Sequence of chain 1.C:
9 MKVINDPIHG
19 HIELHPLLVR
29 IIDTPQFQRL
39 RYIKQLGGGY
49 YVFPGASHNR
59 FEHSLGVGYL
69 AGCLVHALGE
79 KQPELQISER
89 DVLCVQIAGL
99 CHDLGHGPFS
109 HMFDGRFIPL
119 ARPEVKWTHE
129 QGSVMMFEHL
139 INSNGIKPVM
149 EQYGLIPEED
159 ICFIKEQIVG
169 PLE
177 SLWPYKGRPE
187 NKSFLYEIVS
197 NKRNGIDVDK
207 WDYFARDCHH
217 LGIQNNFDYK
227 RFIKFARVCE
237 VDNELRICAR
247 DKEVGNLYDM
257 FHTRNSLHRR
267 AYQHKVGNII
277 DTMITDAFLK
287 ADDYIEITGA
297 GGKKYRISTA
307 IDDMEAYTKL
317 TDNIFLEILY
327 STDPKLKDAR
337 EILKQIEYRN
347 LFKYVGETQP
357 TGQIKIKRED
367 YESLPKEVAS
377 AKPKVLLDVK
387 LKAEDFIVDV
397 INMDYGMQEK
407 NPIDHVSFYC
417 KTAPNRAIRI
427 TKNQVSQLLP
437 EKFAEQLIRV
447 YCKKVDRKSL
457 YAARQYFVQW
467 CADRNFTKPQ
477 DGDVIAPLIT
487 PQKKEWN

The small molecule below binds the protein below.
Small molecule (SMILES): Nc1ncnc2c1ncn2[C@H]1C[C@H](O)[C@@H](CO[P](=O)(O)O[P](=O)(O)OP(=O)(O)O)O1

Binding-site contacts:
Ligand atom O1B contacts residue GTP1 of chain 1.PA at 2.5 Å (h-bond).
Ligand atom O2G contacts residue ARG246 of chain 1.B at 2.5 Å (salt-bridge).
Ligand atom O1G contacts residue LYS417 of chain 1.B at 2.9 Å (salt-bridge).
Ligand atom C5 contacts residue ARG227 of chain 1.B at 3.2 Å.
Ligand atom N3 contacts residue ASN13 of chain 1.D at 3.4 Å (h-bond).
Ligand atom C3' contacts residue VAL50 of chain 1.C at 3.3 Å (hydrophobic).
Ligand atom O2B contacts residue GTP1 of chain 1.PA at 3.4 Å.
Ligand atom O2B contacts residue HIS270 of chain 1.C at 3.0 Å.
Ligand atom C5' contacts residue VAL11 of chain 1.D at 3.3 Å (hydrophobic).
Ligand atom PA contacts residue LYS248 of chain 1.B at 3.5 Å.
Ligand atom O3B contacts residue MG1 of chain 1.NA at 3.3 Å.
Ligand atom PG contacts residue MG1 of chain 1.NA at 2.9 Å.
Ligand atom O3' contacts residue VAL50 of chain 1.C at 2.4 Å (h-bond).
Ligand atom C4 contacts residue ARG227 of chain 1.B at 3.1 Å.
Ligand atom O3' contacts residue ASN13 of chain 1.D at 3.3 Å (h-bond).
Ligand atom C4' contacts residue GTP1 of chain 1.PA at 3.5 Å.
Ligand atom O2G contacts residue LYS271 of chain 1.C at 3.5 Å (salt-bridge).
Ligand atom O2B contacts residue LYS271 of chain 1.C at 3.2 Å (salt-bridge).
Ligand atom O3G contacts residue MG1 of chain 1.NA at 3.3 Å.
Ligand atom N6 contacts residue ARG266 of chain 1.C at 3.3 Å.
Ligand atom C2' contacts residue PHE51 of chain 1.C at 3.3 Å (hydrophobic).
Ligand atom O1G contacts residue GTP1 of chain 1.PA at 2.7 Å (h-bond).
Ligand atom O3G contacts residue ARG246 of chain 1.B at 2.9 Å (salt-bridge).
Ligand atom O2A contacts residue HIS270 of chain 1.C at 2.8 Å (h-bond).
Ligand atom O1B contacts residue MG1 of chain 1.NA at 2.6 Å.
Ligand atom O1A contacts residue LYS248 of chain 1.B at 2.8 Å (salt-bridge).
Ligand atom PB contacts residue GTP1 of chain 1.PA at 3.3 Å.
Ligand atom N6 contacts residue ASN252 of chain 1.B at 3.1 Å (h-bond).
Ligand atom C6 contacts residue ARG227 of chain 1.B at 3.5 Å.
Ligand atom O3B contacts residue GTP1 of chain 1.PA at 3.0 Å (h-bond).
Ligand atom N9 contacts residue ARG227 of chain 1.B at 3.1 Å (salt-bridge).
Ligand atom O4' contacts residue ARG227 of chain 1.B at 3.1 Å (salt-bridge).
Ligand atom O3G contacts residue LYS248 of chain 1.B at 2.9 Å (salt-bridge).
Ligand atom O1A contacts residue ARG227 of chain 1.B at 2.9 Å (salt-bridge).
Ligand atom O3B contacts residue LYS271 of chain 1.C at 2.9 Å (salt-bridge).
Ligand atom O3A contacts residue LYS248 of chain 1.B at 3.2 Å (salt-bridge).
Ligand atom C8 contacts residue ARG227 of chain 1.B at 3.4 Å.
Ligand atom O1G contacts residue MG1 of chain 1.NA at 1.9 Å.
Ligand atom O3' contacts residue GTP1 of chain 1.PA at 3.4 Å (h-bond).
Ligand atom N7 contacts residue ARG227 of chain 1.B at 3.1 Å (salt-bridge).

Sequence of chain 1.B:
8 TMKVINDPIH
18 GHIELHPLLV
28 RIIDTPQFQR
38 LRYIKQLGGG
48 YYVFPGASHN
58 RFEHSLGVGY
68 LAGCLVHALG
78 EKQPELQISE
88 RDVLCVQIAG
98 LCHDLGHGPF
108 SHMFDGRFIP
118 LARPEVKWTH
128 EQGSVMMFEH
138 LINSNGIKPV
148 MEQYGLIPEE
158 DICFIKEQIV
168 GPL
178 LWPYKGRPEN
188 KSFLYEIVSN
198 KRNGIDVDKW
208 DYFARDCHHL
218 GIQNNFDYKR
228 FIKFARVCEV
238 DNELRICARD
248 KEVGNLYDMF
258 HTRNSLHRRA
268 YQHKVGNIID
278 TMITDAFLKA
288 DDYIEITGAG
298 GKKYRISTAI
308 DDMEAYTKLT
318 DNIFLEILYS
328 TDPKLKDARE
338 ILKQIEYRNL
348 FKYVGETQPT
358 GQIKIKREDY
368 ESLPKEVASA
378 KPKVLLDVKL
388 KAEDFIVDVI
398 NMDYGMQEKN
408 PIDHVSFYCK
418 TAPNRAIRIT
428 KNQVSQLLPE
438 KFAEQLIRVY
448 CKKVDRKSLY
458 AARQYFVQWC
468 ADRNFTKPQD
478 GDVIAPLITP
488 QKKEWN

Sequence of chain 1.D:
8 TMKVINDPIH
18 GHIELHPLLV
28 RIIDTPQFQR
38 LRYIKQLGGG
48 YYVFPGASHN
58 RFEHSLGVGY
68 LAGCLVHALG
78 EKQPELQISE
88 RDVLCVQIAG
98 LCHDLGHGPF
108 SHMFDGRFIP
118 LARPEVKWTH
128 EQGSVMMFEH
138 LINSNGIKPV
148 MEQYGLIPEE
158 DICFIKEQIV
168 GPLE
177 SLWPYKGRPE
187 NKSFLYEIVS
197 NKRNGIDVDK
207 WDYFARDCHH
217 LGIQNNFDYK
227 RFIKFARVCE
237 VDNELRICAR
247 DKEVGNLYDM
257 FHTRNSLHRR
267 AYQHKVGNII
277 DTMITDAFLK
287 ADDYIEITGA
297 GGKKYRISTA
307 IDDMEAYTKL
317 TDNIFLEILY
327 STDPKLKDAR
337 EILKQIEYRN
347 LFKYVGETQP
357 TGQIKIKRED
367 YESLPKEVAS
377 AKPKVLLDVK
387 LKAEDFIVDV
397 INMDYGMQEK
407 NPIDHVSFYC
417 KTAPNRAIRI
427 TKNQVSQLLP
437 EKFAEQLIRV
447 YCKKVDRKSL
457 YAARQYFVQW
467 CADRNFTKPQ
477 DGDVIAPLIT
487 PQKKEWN